Binding-site contacts:
Ligand atom O3 contacts residue ASN349 of chain 1.C at 3.0 Å (h-bond).
Ligand atom O2 contacts residue ARG247 of chain 1.C at 3.3 Å (salt-bridge).
Ligand atom C6 contacts residue SER375 of chain 1.C at 3.5 Å.
Ligand atom O4 contacts residue ASN377 of chain 1.C at 3.7 Å.
Ligand atom O2 contacts residue PRO376 of chain 1.C at 3.7 Å.
Ligand atom C7 contacts residue ASN73 of chain 1.C at 3.1 Å.
Ligand atom O6 contacts residue ARG247 of chain 1.C at 3.6 Å.
Ligand atom C3 contacts residue ASN73 of chain 1.C at 3.7 Å.
Ligand atom C5 contacts residue ARG247 of chain 1.C at 3.6 Å.
Ligand atom C6 contacts residue VAL373 of chain 1.C at 3.5 Å (hydrophobic).
Ligand atom N2 contacts residue ASN73 of chain 1.C at 2.7 Å (h-bond).
Ligand atom C5 contacts residue ASN349 of chain 1.C at 3.7 Å.
Ligand atom C5 contacts residue ASN73 of chain 1.C at 3.7 Å.
Ligand atom O3 contacts residue PRO376 of chain 1.C at 3.1 Å (h-bond).
Ligand atom C6 contacts residue ARG247 of chain 1.C at 3.9 Å.
Ligand atom O4 contacts residue ARG247 of chain 1.C at 2.8 Å (salt-bridge).
Ligand atom O7 contacts residue ASN73 of chain 1.C at 3.2 Å (h-bond).
Ligand atom O2 contacts residue GLU442 of chain 1.B at 3.9 Å.
Ligand atom O6 contacts residue ASN349 of chain 1.C at 2.5 Å (h-bond).
Ligand atom C6 contacts residue LEU79 of chain 1.C at 4.0 Å (hydrophobic).
Ligand atom O6 contacts residue VAL373 of chain 1.C at 2.9 Å (h-bond).
Ligand atom O6 contacts residue ASN357 of chain 1.B at 3.8 Å.
Ligand atom C2 contacts residue ARG247 of chain 1.C at 3.4 Å.
Ligand atom C3 contacts residue PRO376 of chain 1.C at 3.8 Å (hydrophobic).
Ligand atom O5 contacts residue SER112 of chain 1.C at 4.0 Å.
Ligand atom C4 contacts residue PRO376 of chain 1.C at 3.3 Å (hydrophobic).
Ligand atom C1 contacts residue ASN73 of chain 1.C at 1.4 Å.
Ligand atom C1 contacts residue ARG247 of chain 1.C at 3.7 Å.
Ligand atom C4 contacts residue ARG247 of chain 1.C at 3.8 Å.
Ligand atom O5 contacts residue ASN73 of chain 1.C at 2.4 Å (h-bond).
Ligand atom C8 contacts residue LEU79 of chain 1.C at 4.0 Å (hydrophobic).
Ligand atom C8 contacts residue PHE105 of chain 1.C at 3.4 Å (hydrophobic).
Ligand atom O6 contacts residue SER112 of chain 1.C at 3.1 Å (h-bond).
Ligand atom C6 contacts residue PRO445 of chain 1.B at 3.9 Å (hydrophobic).
Ligand atom O4 contacts residue PRO376 of chain 1.C at 3.5 Å (h-bond).
Ligand atom O5 contacts residue ALA76 of chain 1.C at 3.9 Å.
Ligand atom C6 contacts residue ASN349 of chain 1.C at 2.7 Å.
Ligand atom C2 contacts residue ASN73 of chain 1.C at 2.4 Å.
Ligand atom O4 contacts residue VAL378 of chain 1.C at 3.3 Å (h-bond).
Ligand atom C4 contacts residue SER375 of chain 1.C at 4.0 Å.

This protein binds this small molecule.
Small molecule (SMILES): CC(=O)N[C@H]1[C@H](O[C@H]2[C@H](O)[C@@H](NC(C)=O)CO[C@@H]2CO)O[C@H](CO)[C@@H](O[C@@H]2O[C@H](CO[C@H]3O[C@H](CO[C@H]4O[C@H](CO)[C@@H](O)[C@H](O)[C@@H]4O)[C@@H](O)[C@H](O[C@H]4O[C@H](CO)[C@@H](O)[C@H](O)[C@@H]4O)[C@@H]3O)[C@@H](O)[C@H](O[C@H]3O[C@H](CO)[C@@H](O)[C@H](O)[C@@H]3O[C@H]3O[C@H](CO)[C@@H](O)[C@H](O)[C@@H]3O[C@H]3O[C@H](CO)[C@@H](O)[C@H](O)[C@@H]3O)[C@@H]2O)[C@@H]1O

Sequence of chain 1.C:
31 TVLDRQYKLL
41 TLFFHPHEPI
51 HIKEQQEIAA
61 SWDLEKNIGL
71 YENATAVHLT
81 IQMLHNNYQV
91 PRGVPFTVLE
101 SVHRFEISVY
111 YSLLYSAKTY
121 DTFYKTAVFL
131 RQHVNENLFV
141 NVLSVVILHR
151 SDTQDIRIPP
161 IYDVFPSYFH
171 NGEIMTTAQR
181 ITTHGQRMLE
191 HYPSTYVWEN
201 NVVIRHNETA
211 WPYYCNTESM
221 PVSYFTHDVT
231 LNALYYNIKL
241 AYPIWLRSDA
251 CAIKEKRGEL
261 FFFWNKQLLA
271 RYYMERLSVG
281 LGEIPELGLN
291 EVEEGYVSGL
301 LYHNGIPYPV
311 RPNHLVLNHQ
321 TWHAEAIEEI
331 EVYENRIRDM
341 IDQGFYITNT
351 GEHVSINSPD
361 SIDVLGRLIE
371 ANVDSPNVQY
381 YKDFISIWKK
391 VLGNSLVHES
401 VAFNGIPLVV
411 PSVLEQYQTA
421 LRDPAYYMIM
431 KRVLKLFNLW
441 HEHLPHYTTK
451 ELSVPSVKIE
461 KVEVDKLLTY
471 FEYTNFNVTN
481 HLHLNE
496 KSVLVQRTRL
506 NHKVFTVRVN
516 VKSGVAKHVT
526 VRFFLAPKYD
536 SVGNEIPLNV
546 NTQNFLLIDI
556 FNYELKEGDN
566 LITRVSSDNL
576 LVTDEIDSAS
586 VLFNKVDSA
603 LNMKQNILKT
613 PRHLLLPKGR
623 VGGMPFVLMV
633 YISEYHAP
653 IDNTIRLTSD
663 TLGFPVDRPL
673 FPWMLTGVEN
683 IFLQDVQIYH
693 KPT

Sequence of chain 1.B:
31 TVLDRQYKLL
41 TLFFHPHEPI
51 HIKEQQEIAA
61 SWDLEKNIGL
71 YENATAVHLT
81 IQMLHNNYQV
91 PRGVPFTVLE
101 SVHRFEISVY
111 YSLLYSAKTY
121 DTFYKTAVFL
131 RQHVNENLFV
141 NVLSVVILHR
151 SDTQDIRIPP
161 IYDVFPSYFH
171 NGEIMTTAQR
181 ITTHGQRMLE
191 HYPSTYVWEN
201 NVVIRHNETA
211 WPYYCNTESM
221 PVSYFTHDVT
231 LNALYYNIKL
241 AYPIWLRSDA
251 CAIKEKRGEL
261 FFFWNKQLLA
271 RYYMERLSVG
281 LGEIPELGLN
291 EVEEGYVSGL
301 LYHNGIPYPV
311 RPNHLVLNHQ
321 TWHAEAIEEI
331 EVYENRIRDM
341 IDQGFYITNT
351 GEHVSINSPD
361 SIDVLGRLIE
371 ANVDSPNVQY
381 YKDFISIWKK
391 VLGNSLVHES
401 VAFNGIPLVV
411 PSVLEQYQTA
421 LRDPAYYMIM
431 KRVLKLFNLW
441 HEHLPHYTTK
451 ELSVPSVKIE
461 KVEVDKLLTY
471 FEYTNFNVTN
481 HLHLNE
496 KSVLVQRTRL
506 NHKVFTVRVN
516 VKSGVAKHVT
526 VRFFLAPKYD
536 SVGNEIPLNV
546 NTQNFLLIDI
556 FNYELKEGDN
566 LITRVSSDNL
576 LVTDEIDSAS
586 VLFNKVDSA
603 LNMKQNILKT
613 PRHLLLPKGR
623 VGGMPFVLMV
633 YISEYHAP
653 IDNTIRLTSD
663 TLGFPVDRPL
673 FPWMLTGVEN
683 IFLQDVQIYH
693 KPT